A small-molecule ligand and the protein it binds are described below.
Small molecule (SMILES): COCCCOc1cc(C(=O)N(C[C@@H]2CNC[C@H]2NS(=O)(=O)c2ccc(C)cc2)C(C)C)ccc1OC

Binding-site contacts:
Ligand atom C37 contacts residue THR227 of chain 1.A at 3.3 Å.
Ligand atom N14 contacts residue ASP38 of chain 1.A at 2.7 Å (salt-bridge).
Ligand atom C23 contacts residue ASP38 of chain 1.A at 3.3 Å.
Ligand atom O11 contacts residue ILE305 of chain 1.A at 3.3 Å.
Ligand atom C31 contacts residue GLY228 of chain 1.A at 3.6 Å.
Ligand atom C2 contacts residue THR85 of chain 1.A at 3.7 Å.
Ligand atom O15 contacts residue THR85 of chain 1.A at 2.8 Å (h-bond).
Ligand atom C31 contacts residue SER230 of chain 1.A at 3.3 Å.
Ligand atom C23 contacts residue GLY40 of chain 1.A at 3.4 Å.
Ligand atom C37 contacts residue ALA229 of chain 1.A at 3.4 Å (hydrophobic).
Ligand atom C22 contacts residue ASP38 of chain 1.A at 3.4 Å.
Ligand atom N14 contacts residue ASP226 of chain 1.A at 2.8 Å (salt-bridge).
Ligand atom C32 contacts residue VAL36 of chain 1.A at 3.7 Å (hydrophobic).
Ligand atom C25 contacts residue GLY40 of chain 1.A at 3.2 Å.
Ligand atom O12 contacts residue TYR83 of chain 1.A at 3.6 Å.
Ligand atom C35 contacts residue THR309 of chain 1.A at 3.4 Å.
Ligand atom C35 contacts residue GLN135 of chain 1.A at 3.3 Å.
Ligand atom C34 contacts residue VAL127 of chain 1.A at 3.5 Å (hydrophobic).
Ligand atom C33 contacts residue ASP38 of chain 1.A at 3.5 Å.
Ligand atom C22 contacts residue ASP226 of chain 1.A at 3.4 Å.
Ligand atom C20 contacts residue LEU224 of chain 1.A at 3.7 Å (hydrophobic).
Ligand atom O12 contacts residue SER84 of chain 1.A at 2.9 Å (h-bond).
Ligand atom C36 contacts residue PRO118 of chain 1.A at 3.6 Å (hydrophobic).
Ligand atom N4 contacts residue ASP226 of chain 1.A at 3.6 Å (salt-bridge).
Ligand atom O30 contacts residue THR18 of chain 1.A at 3.5 Å (h-bond).
Ligand atom C25 contacts residue LEU224 of chain 1.A at 3.6 Å (hydrophobic).
Ligand atom C20 contacts residue GLY40 of chain 1.A at 3.6 Å.
Ligand atom C32 contacts residue GLY228 of chain 1.A at 3.3 Å.
Ligand atom C23 contacts residue ASP226 of chain 1.A at 3.7 Å.
Ligand atom O30 contacts residue TYR20 of chain 1.A at 3.1 Å (h-bond).
Ligand atom O30 contacts residue GLN19 of chain 1.A at 3.5 Å.
Ligand atom C27 contacts residue GLY40 of chain 1.A at 3.5 Å.
Ligand atom C5 contacts residue TYR83 of chain 1.A at 3.7 Å (hydrophobic).
Ligand atom C10 contacts residue GLY228 of chain 1.A at 3.7 Å.
Ligand atom O24 contacts residue GLN19 of chain 1.A at 3.6 Å.
Ligand atom C36 contacts residue ALA122 of chain 1.A at 3.7 Å (hydrophobic).
Ligand atom C36 contacts residue LEU121 of chain 1.A at 3.6 Å (hydrophobic).
Ligand atom O11 contacts residue SER84 of chain 1.A at 3.6 Å.
Ligand atom C31 contacts residue THR18 of chain 1.A at 3.4 Å.
Ligand atom C22 contacts residue GLY228 of chain 1.A at 3.4 Å.

Sequence of chain 1.A:
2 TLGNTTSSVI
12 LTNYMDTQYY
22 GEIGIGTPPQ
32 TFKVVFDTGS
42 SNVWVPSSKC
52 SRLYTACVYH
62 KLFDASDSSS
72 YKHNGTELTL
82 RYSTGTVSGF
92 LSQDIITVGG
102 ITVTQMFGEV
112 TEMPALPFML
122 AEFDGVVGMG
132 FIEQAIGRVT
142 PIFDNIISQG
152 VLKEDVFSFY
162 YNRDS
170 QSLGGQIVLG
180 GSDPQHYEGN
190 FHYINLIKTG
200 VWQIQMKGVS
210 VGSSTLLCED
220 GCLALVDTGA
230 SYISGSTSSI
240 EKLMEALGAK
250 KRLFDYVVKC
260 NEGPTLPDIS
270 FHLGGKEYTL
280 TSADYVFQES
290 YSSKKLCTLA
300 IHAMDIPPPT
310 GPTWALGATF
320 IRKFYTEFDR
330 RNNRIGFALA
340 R